Sequence of chain 2.G:
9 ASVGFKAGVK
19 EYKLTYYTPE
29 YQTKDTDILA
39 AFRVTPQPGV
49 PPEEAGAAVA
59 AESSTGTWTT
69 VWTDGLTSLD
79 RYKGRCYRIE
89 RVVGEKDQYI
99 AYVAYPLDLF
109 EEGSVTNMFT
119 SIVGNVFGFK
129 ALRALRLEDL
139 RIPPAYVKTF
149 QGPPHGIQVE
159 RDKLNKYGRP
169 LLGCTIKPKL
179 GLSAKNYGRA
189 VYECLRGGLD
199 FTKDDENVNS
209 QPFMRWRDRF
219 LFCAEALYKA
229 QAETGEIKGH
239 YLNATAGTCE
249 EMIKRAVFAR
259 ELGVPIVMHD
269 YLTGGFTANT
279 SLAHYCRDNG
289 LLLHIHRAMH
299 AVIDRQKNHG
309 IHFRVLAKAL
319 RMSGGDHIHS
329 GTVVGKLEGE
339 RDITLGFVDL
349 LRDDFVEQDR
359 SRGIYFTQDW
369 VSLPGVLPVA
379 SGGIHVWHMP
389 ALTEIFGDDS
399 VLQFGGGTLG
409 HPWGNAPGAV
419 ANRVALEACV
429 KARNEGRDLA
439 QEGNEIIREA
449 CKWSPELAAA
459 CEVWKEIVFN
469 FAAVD

This protein binds this small molecule.
Small molecule (SMILES): O=C(O)[C@@](O)(COP(=O)(O)O)[C@H](O)[C@H](O)COP(=O)(O)O

Sequence of chain 2.A:
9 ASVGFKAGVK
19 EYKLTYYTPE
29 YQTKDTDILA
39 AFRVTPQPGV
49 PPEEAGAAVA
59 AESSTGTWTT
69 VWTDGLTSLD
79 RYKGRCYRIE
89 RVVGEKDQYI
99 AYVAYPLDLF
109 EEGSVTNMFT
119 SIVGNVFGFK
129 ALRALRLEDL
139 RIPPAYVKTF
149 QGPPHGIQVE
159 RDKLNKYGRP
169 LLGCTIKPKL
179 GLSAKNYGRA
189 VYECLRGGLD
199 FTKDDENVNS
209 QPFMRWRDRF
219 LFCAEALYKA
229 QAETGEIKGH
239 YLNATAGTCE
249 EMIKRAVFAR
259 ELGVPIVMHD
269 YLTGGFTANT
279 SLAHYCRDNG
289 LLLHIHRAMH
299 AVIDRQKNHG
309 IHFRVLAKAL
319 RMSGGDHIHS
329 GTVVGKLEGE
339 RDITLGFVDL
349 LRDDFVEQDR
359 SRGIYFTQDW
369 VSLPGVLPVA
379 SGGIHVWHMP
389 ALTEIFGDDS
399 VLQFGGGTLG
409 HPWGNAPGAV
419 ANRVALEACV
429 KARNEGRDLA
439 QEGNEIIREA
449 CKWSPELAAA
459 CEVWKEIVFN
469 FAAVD

Binding-site contacts:
Ligand atom O2 contacts residue MG1 of chain 2.R at 2.5 Å.
Ligand atom O4 contacts residue FMT1 of chain 2.T at 2.4 Å (h-bond).
Ligand atom O1P contacts residue THR65 of chain 2.A at 2.5 Å (h-bond).
Ligand atom O4 contacts residue HIS294 of chain 2.G at 3.0 Å (h-bond).
Ligand atom P1 contacts residue LYS175 of chain 2.G at 3.4 Å.
Ligand atom P2 contacts residue ARG295 of chain 2.G at 3.4 Å.
Ligand atom P1 contacts residue THR65 of chain 2.A at 3.4 Å.
Ligand atom O7 contacts residue LYS175 of chain 2.G at 3.0 Å (salt-bridge).
Ligand atom O7 contacts residue MG1 of chain 2.R at 2.7 Å.
Ligand atom O3P contacts residue THR65 of chain 2.A at 3.0 Å (h-bond).
Ligand atom O3P contacts residue GLY381 of chain 2.G at 3.3 Å (h-bond).
Ligand atom C contacts residue LYS175 of chain 2.G at 3.0 Å.
Ligand atom O7 contacts residue GLU204 of chain 2.G at 3.2 Å (salt-bridge).
Ligand atom O4P contacts residue HIS327 of chain 2.G at 2.8 Å (h-bond).
Ligand atom C4 contacts residue FMT1 of chain 2.T at 3.2 Å.
Ligand atom O2P contacts residue GLY403 of chain 2.G at 3.1 Å (h-bond).
Ligand atom C2 contacts residue MG1 of chain 2.R at 3.4 Å.
Ligand atom O1P contacts residue GLY404 of chain 2.G at 2.5 Å (h-bond).
Ligand atom O7 contacts residue ASP203 of chain 2.G at 2.7 Å (salt-bridge).
Ligand atom O4 contacts residue GLU204 of chain 2.G at 3.2 Å (salt-bridge).
Ligand atom O5P contacts residue ARG295 of chain 2.G at 2.8 Å (salt-bridge).
Ligand atom O2 contacts residue FMT1 of chain 2.T at 2.9 Å (h-bond).
Ligand atom O3P contacts residue LYS334 of chain 2.G at 2.4 Å (salt-bridge).
Ligand atom C contacts residue MG1 of chain 2.R at 3.3 Å.
Ligand atom O2 contacts residue THR173 of chain 2.G at 3.4 Å.
Ligand atom O1P contacts residue GLY403 of chain 2.G at 3.3 Å.
Ligand atom O1 contacts residue LYS175 of chain 2.G at 2.4 Å (salt-bridge).
Ligand atom P2 contacts residue HIS327 of chain 2.G at 3.5 Å.
Ligand atom O3P contacts residue TRP66 of chain 2.A at 3.5 Å.
Ligand atom O3 contacts residue GLY380 of chain 2.G at 3.2 Å (h-bond).
Ligand atom O4P contacts residue SER379 of chain 2.G at 3.4 Å (h-bond).
Ligand atom O6 contacts residue LYS334 of chain 2.G at 3.1 Å (salt-bridge).
Ligand atom O4 contacts residue MG1 of chain 2.R at 2.0 Å.
Ligand atom C5 contacts residue ASN123 of chain 2.A at 3.4 Å.
Ligand atom O5P contacts residue LEU335 of chain 2.G at 3.2 Å.
Ligand atom O4 contacts residue ASN123 of chain 2.A at 3.5 Å (h-bond).
Ligand atom O1P contacts residue LYS175 of chain 2.G at 3.2 Å.
Ligand atom O3 contacts residue SER379 of chain 2.G at 3.1 Å.
Ligand atom O6P contacts residue ARG295 of chain 2.G at 2.8 Å (salt-bridge).
Ligand atom O6 contacts residue LYS175 of chain 2.G at 3.3 Å (salt-bridge).